A small-molecule ligand and the protein it binds are described below.
Small molecule (SMILES): Nc1ncnc2c1ncn2[C@@H]1O[C@H](CO[P](=O)(O)O[P](=O)(O)NP(=O)(O)O)[C@@H](O)[C@H]1O

Sequence of chain 1.A:
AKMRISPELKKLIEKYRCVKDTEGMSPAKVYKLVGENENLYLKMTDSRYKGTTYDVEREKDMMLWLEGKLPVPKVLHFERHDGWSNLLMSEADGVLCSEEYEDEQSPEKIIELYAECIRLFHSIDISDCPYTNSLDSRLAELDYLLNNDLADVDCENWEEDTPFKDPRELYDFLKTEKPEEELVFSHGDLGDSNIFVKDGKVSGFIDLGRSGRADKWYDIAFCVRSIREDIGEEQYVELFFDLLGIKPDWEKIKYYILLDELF

Binding-site contacts:
Ligand atom O2A contacts residue ASN195 of chain 1.A at 3.3 Å (h-bond).
Ligand atom O2B contacts residue ASP208 of chain 1.A at 2.9 Å (salt-bridge).
Ligand atom N6 contacts residue SER91 of chain 1.A at 3.1 Å (h-bond).
Ligand atom C5 contacts residue TYR42 of chain 1.A at 3.5 Å (hydrophobic).
Ligand atom C8 contacts residue TYR42 of chain 1.A at 3.6 Å (hydrophobic).
Ligand atom PA contacts residue MG1 of chain 1.C at 3.5 Å.
Ligand atom O2A contacts residue ASP208 of chain 1.A at 3.1 Å (salt-bridge).
Ligand atom O3A contacts residue LYS44 of chain 1.A at 3.5 Å (salt-bridge).
Ligand atom O3A contacts residue VAL31 of chain 1.A at 3.5 Å.
Ligand atom PB contacts residue SER27 of chain 1.A at 3.6 Å.
Ligand atom N3B contacts residue ASP208 of chain 1.A at 3.2 Å (salt-bridge).
Ligand atom N9 contacts residue TYR42 of chain 1.A at 3.5 Å.
Ligand atom O4' contacts residue ASP22 of chain 1.A at 3.5 Å (salt-bridge).
Ligand atom C2 contacts residue PHE197 of chain 1.A at 3.5 Å (hydrophobic).
Ligand atom PG contacts residue ASP208 of chain 1.A at 3.4 Å.
Ligand atom O2B contacts residue MG1 of chain 1.D at 2.0 Å.
Ligand atom O1G contacts residue MG1 of chain 1.C at 2.0 Å.
Ligand atom N3B contacts residue MG1 of chain 1.D at 3.0 Å.
Ligand atom PB contacts residue MG1 of chain 1.D at 3.0 Å.
Ligand atom N1 contacts residue TYR42 of chain 1.A at 3.6 Å.
Ligand atom C2 contacts residue TYR42 of chain 1.A at 3.4 Å (hydrophobic).
Ligand atom O2B contacts residue LYS44 of chain 1.A at 3.0 Å (salt-bridge).
Ligand atom O1B contacts residue SER27 of chain 1.A at 2.6 Å (h-bond).
Ligand atom N3 contacts residue TYR42 of chain 1.A at 3.3 Å.
Ligand atom O3G contacts residue MG1 of chain 1.D at 1.9 Å.
Ligand atom C4 contacts residue TYR42 of chain 1.A at 3.5 Å (hydrophobic).
Ligand atom O3' contacts residue SER194 of chain 1.A at 3.0 Å (h-bond).
Ligand atom O1G contacts residue MG1 of chain 1.D at 3.4 Å.
Ligand atom PG contacts residue MG1 of chain 1.C at 3.0 Å.
Ligand atom O3G contacts residue ASP208 of chain 1.A at 3.3 Å (salt-bridge).
Ligand atom O1A contacts residue LYS44 of chain 1.A at 2.7 Å (salt-bridge).
Ligand atom C6 contacts residue TYR42 of chain 1.A at 3.5 Å (hydrophobic).
Ligand atom C5' contacts residue ASP22 of chain 1.A at 3.5 Å.
Ligand atom N6 contacts residue MET90 of chain 1.A at 3.5 Å (h-bond).
Ligand atom N3B contacts residue MG1 of chain 1.C at 2.7 Å.
Ligand atom PA contacts residue LYS44 of chain 1.A at 3.7 Å.
Ligand atom O2A contacts residue MG1 of chain 1.C at 2.1 Å.
Ligand atom PG contacts residue MG1 of chain 1.D at 2.9 Å.
Ligand atom N1 contacts residue ALA93 of chain 1.A at 2.9 Å (h-bond).
Ligand atom O1G contacts residue ASP208 of chain 1.A at 3.0 Å (salt-bridge).